This protein binds this small molecule.
Small molecule (SMILES): CC(=O)N[C@@H]1[C@@H](O)[C@H](O)[C@@H](CO)O[C@H]1O

Sequence of chain 2.A:
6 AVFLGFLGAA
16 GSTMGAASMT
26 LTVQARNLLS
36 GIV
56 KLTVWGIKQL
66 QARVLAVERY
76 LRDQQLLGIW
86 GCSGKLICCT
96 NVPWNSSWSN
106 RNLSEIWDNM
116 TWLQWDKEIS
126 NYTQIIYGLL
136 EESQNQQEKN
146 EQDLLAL

Binding-site contacts:
Ligand atom C3 contacts residue ASN100 of chain 2.A at 3.8 Å.
Ligand atom C7 contacts residue ASN100 of chain 2.A at 3.2 Å.
Ligand atom C1 contacts residue ASN100 of chain 2.A at 1.4 Å.
Ligand atom C5 contacts residue ASN100 of chain 2.A at 3.6 Å.
Ligand atom C4 contacts residue ASN100 of chain 2.A at 4.2 Å.
Ligand atom C1 contacts residue SER102 of chain 2.A at 4.3 Å.
Ligand atom N2 contacts residue ASN100 of chain 2.A at 3.0 Å (h-bond).
Ligand atom O5 contacts residue ASN100 of chain 2.A at 2.3 Å (h-bond).
Ligand atom O7 contacts residue ASN100 of chain 2.A at 3.0 Å (h-bond).
Ligand atom C8 contacts residue ASN100 of chain 2.A at 4.5 Å.
Ligand atom C2 contacts residue ASN100 of chain 2.A at 2.5 Å.